Sequence of chain 1.A:
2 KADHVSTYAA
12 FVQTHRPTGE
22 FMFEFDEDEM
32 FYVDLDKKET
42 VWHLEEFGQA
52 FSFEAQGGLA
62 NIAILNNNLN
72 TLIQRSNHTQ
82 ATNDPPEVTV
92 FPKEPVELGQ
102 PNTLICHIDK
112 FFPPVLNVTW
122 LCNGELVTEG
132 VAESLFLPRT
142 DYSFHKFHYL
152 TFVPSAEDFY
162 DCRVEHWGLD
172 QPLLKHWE

A small-molecule ligand and the protein it binds are described below.
Small molecule (SMILES): CC(=O)N[C@@H]1[C@@H](O)[C@H](O)[C@@H](CO)O[C@H]1O

Binding-site contacts:
Ligand atom C8 contacts residue HIS167 of chain 1.A at 3.5 Å.
Ligand atom C8 contacts residue ASN118 of chain 1.A at 4.4 Å.
Ligand atom N2 contacts residue GLU166 of chain 1.A at 3.8 Å.
Ligand atom C3 contacts residue ASN118 of chain 1.A at 3.7 Å.
Ligand atom C1 contacts residue ASN118 of chain 1.A at 1.4 Å.
Ligand atom O7 contacts residue TRP168 of chain 1.A at 4.0 Å.
Ligand atom C1 contacts residue GLU166 of chain 1.A at 3.8 Å.
Ligand atom C7 contacts residue ASN118 of chain 1.A at 3.3 Å.
Ligand atom O7 contacts residue ASN118 of chain 1.A at 3.4 Å (h-bond).
Ligand atom C7 contacts residue GLU166 of chain 1.A at 4.3 Å.
Ligand atom C4 contacts residue ASN118 of chain 1.A at 4.2 Å.
Ligand atom C8 contacts residue GLU166 of chain 1.A at 3.5 Å.
Ligand atom O7 contacts residue VAL116 of chain 1.A at 4.3 Å.
Ligand atom O5 contacts residue GLU166 of chain 1.A at 4.0 Å.
Ligand atom C2 contacts residue GLU166 of chain 1.A at 3.7 Å.
Ligand atom C2 contacts residue ASN118 of chain 1.A at 2.4 Å.
Ligand atom C8 contacts residue TRP168 of chain 1.A at 3.5 Å (hydrophobic).
Ligand atom C7 contacts residue TRP168 of chain 1.A at 3.9 Å (hydrophobic).
Ligand atom C5 contacts residue ASN118 of chain 1.A at 3.7 Å.
Ligand atom N2 contacts residue ASN118 of chain 1.A at 3.0 Å (h-bond).
Ligand atom O7 contacts residue LEU117 of chain 1.A at 4.4 Å.
Ligand atom O5 contacts residue ASN118 of chain 1.A at 2.3 Å (h-bond).